Binding-site contacts:
Ligand atom O6 contacts residue THR94 of chain 1.F at 4.0 Å.
Ligand atom O5 contacts residue THR94 of chain 1.F at 3.8 Å.
Ligand atom C2 contacts residue NAG1 of chain 1.L at 4.3 Å.
Ligand atom C7 contacts residue NAG1 of chain 1.L at 4.3 Å.
Ligand atom C3 contacts residue ASN77 of chain 1.F at 3.7 Å.
Ligand atom C5 contacts residue ASN77 of chain 1.F at 3.7 Å.
Ligand atom C1 contacts residue ASN77 of chain 1.F at 1.5 Å.
Ligand atom C1 contacts residue NAG1 of chain 1.L at 3.4 Å.
Ligand atom C5 contacts residue NAG1 of chain 1.L at 4.5 Å.
Ligand atom C6 contacts residue THR94 of chain 1.F at 4.0 Å.
Ligand atom O5 contacts residue ASN77 of chain 1.F at 2.4 Å (h-bond).
Ligand atom N2 contacts residue NAG1 of chain 1.L at 4.2 Å.
Ligand atom C8 contacts residue NAG1 of chain 1.L at 4.3 Å.
Ligand atom C8 contacts residue ASN77 of chain 1.F at 4.1 Å.
Ligand atom O5 contacts residue NAG1 of chain 1.L at 4.2 Å.
Ligand atom O7 contacts residue ASN77 of chain 1.F at 2.3 Å (h-bond).
Ligand atom C2 contacts residue ASN77 of chain 1.F at 2.3 Å.
Ligand atom N2 contacts residue ASN77 of chain 1.F at 2.8 Å (h-bond).
Ligand atom C4 contacts residue ASN77 of chain 1.F at 4.2 Å.
Ligand atom C7 contacts residue ASN77 of chain 1.F at 2.7 Å.

Sequence of chain 1.F:
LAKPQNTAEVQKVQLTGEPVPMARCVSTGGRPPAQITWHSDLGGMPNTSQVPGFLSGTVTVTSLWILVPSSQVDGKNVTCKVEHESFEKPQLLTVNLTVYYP

This protein binds this small molecule.
Small molecule (SMILES): CC(=O)N[C@H]1[C@H](O[C@H]2[C@H](O)[C@@H](NC(C)=O)CO[C@@H]2CO)O[C@H](CO)[C@@H](O)[C@@H]1O